Binding-site contacts:
Ligand atom C07 contacts residue VAL20 of chain 1.B at 3.9 Å (hydrophobic).
Ligand atom C09 contacts residue VAL20 of chain 1.B at 4.1 Å (hydrophobic).
Ligand atom C15 contacts residue PRO17 of chain 1.B at 3.8 Å (hydrophobic).
Ligand atom C15 contacts residue ALA16 of chain 1.B at 4.3 Å (hydrophobic).
Ligand atom C07 contacts residue TYR33 of chain 1.B at 3.9 Å (hydrophobic).
Ligand atom C09 contacts residue TYR33 of chain 1.B at 4.1 Å (hydrophobic).
Ligand atom N04 contacts residue ILE15 of chain 1.B at 3.8 Å.
Ligand atom N04 contacts residue TYR33 of chain 1.B at 3.6 Å.

The small molecule below binds the protein below.
Small molecule (SMILES): COC[C@@H](C)N

Sequence of chain 1.B:
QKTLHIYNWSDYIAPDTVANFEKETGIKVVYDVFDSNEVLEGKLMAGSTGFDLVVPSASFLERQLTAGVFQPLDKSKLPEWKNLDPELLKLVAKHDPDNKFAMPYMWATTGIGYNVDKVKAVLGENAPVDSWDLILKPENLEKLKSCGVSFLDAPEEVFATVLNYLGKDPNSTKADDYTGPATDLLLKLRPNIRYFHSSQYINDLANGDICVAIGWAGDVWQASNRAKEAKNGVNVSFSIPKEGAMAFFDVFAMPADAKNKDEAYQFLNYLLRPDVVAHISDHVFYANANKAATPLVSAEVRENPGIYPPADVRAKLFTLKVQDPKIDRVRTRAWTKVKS